Binding-site contacts:
Ligand atom C4 contacts residue ARG77 of chain 41.A at 4.3 Å.
Ligand atom C10 contacts residue TYR72 of chain 41.A at 3.8 Å (hydrophobic).
Ligand atom C5 contacts residue ASN93 of chain 41.A at 3.6 Å.
Ligand atom C3 contacts residue GLY78 of chain 41.A at 3.7 Å.
Ligand atom C6 contacts residue ASN93 of chain 41.A at 3.1 Å.
Ligand atom C4 contacts residue HIS298 of chain 41.A at 3.6 Å.
Ligand atom C3 contacts residue HIS298 of chain 41.A at 4.1 Å.
Ligand atom O3 contacts residue GLY78 of chain 41.A at 3.6 Å.
Ligand atom O1A contacts residue GLY78 of chain 41.A at 3.4 Å (h-bond).
Ligand atom C4 contacts residue VAL296 of chain 41.A at 4.2 Å (hydrophobic).
Ligand atom O6 contacts residue ASN93 of chain 41.A at 2.9 Å (h-bond).
Ligand atom O4 contacts residue GLY78 of chain 41.A at 3.3 Å.
Ligand atom C6 contacts residue THR94 of chain 41.A at 3.9 Å.
Ligand atom O4 contacts residue HIS298 of chain 41.A at 2.7 Å (h-bond).
Ligand atom C1 contacts residue ARG77 of chain 41.A at 3.5 Å.
Ligand atom C6 contacts residue TYR72 of chain 41.A at 3.9 Å (hydrophobic).
Ligand atom C5 contacts residue TYR72 of chain 41.A at 3.7 Å (hydrophobic).
Ligand atom N5 contacts residue TYR72 of chain 41.A at 2.9 Å (h-bond).
Ligand atom O1B contacts residue ARG77 of chain 41.A at 3.0 Å (salt-bridge).
Ligand atom O1B contacts residue TYR72 of chain 41.A at 4.1 Å.
Ligand atom C11 contacts residue TYR72 of chain 41.A at 3.9 Å (hydrophobic).
Ligand atom O4 contacts residue VAL296 of chain 41.A at 3.7 Å.
Ligand atom O4 contacts residue TYR72 of chain 41.A at 4.2 Å.
Ligand atom C3 contacts residue VAL296 of chain 41.A at 3.4 Å (hydrophobic).
Ligand atom O4 contacts residue THR291 of chain 41.A at 3.5 Å.
Ligand atom C4 contacts residue GLY78 of chain 41.A at 3.6 Å.
Ligand atom C3 contacts residue GLY78 of chain 41.A at 4.2 Å.
Ligand atom C1 contacts residue TYR72 of chain 41.A at 4.1 Å (hydrophobic).
Ligand atom O1A contacts residue TYR72 of chain 41.A at 3.7 Å.
Ligand atom C4 contacts residue TYR72 of chain 41.A at 3.7 Å (hydrophobic).
Ligand atom O1A contacts residue ARG77 of chain 41.A at 3.1 Å.
Ligand atom C3 contacts residue ARG77 of chain 41.A at 3.8 Å.
Ligand atom O10 contacts residue ASN293 of chain 41.A at 4.3 Å.
Ligand atom C2 contacts residue GLY78 of chain 41.A at 4.1 Å.
Ligand atom C11 contacts residue ASP85 of chain 41.B at 3.5 Å.
Ligand atom O8 contacts residue ARG77 of chain 41.A at 3.3 Å (salt-bridge).
Ligand atom O4 contacts residue ILE79 of chain 41.A at 3.7 Å.
Ligand atom O4 contacts residue ASN80 of chain 41.A at 4.1 Å.
Ligand atom O8 contacts residue TYR72 of chain 41.A at 3.9 Å.
Ligand atom C1 contacts residue GLY78 of chain 41.A at 4.2 Å.

Sequence of chain 41.A:
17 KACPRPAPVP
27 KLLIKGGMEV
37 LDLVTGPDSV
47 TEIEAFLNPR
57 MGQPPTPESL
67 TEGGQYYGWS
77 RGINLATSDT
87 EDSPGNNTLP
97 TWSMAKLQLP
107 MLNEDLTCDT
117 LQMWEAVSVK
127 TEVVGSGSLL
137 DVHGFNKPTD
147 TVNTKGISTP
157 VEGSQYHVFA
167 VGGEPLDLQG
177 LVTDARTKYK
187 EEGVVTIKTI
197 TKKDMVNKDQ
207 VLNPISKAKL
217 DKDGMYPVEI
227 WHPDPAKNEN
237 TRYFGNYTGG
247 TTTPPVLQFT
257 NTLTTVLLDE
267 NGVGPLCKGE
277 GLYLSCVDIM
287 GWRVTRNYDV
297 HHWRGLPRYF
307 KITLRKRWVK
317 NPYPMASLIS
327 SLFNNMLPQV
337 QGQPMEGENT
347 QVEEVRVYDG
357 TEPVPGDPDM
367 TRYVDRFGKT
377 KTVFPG

The protein below binds the small molecule below.
Small molecule (SMILES): CC(=O)N[C@H]1[C@H]([C@H](O)[C@H](O)CO)O[C@@](O[C@H]2[C@@H](O)[C@@H](CO)O[C@@H](O[C@H]3[C@H](O)[C@@H](O)[C@H](O)O[C@@H]3CO)[C@@H]2O)(C(=O)O)C[C@@H]1O

Sequence of chain 41.B:
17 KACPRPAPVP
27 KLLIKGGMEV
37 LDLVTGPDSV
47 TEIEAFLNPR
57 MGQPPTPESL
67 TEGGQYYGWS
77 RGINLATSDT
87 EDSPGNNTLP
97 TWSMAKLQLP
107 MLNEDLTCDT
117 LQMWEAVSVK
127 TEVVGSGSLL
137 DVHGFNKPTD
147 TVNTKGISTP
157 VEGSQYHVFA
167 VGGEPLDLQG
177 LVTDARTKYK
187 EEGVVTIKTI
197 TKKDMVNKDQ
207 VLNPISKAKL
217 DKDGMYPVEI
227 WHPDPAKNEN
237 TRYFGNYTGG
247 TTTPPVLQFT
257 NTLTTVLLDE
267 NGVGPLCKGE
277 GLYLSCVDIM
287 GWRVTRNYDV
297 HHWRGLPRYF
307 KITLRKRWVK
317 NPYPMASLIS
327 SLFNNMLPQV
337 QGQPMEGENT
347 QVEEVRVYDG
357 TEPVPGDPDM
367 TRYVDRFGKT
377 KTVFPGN